Sequence of chain 1.A:
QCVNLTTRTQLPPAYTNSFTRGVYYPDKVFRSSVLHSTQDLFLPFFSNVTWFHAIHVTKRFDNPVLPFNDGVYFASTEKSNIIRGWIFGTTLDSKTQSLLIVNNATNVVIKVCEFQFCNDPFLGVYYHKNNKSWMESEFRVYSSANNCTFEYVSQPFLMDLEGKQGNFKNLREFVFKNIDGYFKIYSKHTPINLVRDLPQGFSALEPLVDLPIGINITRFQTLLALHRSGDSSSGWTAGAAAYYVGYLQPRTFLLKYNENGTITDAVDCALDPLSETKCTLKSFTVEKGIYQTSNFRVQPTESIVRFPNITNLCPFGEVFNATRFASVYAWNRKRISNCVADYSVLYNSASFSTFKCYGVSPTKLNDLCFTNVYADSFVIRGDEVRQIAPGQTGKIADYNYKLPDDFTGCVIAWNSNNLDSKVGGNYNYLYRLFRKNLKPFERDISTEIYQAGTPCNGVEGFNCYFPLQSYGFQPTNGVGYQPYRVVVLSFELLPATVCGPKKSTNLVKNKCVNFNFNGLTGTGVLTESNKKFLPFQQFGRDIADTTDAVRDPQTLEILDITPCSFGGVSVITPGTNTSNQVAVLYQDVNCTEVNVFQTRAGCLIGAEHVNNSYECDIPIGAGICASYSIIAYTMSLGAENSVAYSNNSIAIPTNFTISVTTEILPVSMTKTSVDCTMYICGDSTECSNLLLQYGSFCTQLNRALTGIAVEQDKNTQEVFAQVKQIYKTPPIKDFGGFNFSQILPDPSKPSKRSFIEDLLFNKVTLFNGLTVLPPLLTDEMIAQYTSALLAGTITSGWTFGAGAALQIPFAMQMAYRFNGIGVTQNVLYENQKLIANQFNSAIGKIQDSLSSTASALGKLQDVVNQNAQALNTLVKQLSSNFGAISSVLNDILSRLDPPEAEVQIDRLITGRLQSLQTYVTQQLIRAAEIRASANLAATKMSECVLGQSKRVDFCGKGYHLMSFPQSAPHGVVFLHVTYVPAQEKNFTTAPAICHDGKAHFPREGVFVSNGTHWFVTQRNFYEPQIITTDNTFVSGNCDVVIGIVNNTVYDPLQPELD

This small molecule binds to this protein.
Small molecule (SMILES): CC(=O)N[C@@H]1[C@@H](O)[C@H](O)[C@@H](CO)O[C@H]1O

Binding-site contacts:
Ligand atom O7 contacts residue ASN1098 of chain 1.A at 3.2 Å (h-bond).
Ligand atom C5 contacts residue ASN1098 of chain 1.A at 3.7 Å.
Ligand atom N2 contacts residue GLY1099 of chain 1.A at 4.2 Å.
Ligand atom O6 contacts residue PHE1103 of chain 1.A at 4.3 Å.
Ligand atom C7 contacts residue ASN1098 of chain 1.A at 3.2 Å.
Ligand atom C5 contacts residue PHE1103 of chain 1.A at 3.7 Å (hydrophobic).
Ligand atom C3 contacts residue HIS1101 of chain 1.A at 4.3 Å.
Ligand atom C5 contacts residue HIS1101 of chain 1.A at 4.3 Å.
Ligand atom O5 contacts residue PHE1103 of chain 1.A at 3.6 Å.
Ligand atom C1 contacts residue ASN1098 of chain 1.A at 1.4 Å.
Ligand atom O4 contacts residue HIS1101 of chain 1.A at 4.4 Å.
Ligand atom C4 contacts residue ASN1098 of chain 1.A at 4.2 Å.
Ligand atom C3 contacts residue THR1100 of chain 1.A at 4.4 Å.
Ligand atom N2 contacts residue THR1100 of chain 1.A at 4.2 Å.
Ligand atom C8 contacts residue ASN1098 of chain 1.A at 4.4 Å.
Ligand atom C8 contacts residue GLY1099 of chain 1.A at 3.7 Å.
Ligand atom C1 contacts residue PHE1103 of chain 1.A at 4.4 Å (hydrophobic).
Ligand atom C7 contacts residue GLY1099 of chain 1.A at 4.1 Å.
Ligand atom N2 contacts residue ASN1098 of chain 1.A at 2.9 Å (h-bond).
Ligand atom C3 contacts residue ASN1098 of chain 1.A at 3.8 Å.
Ligand atom O5 contacts residue ASN1098 of chain 1.A at 2.4 Å (h-bond).
Ligand atom C2 contacts residue ASN1098 of chain 1.A at 2.4 Å.
Ligand atom C6 contacts residue PHE1103 of chain 1.A at 3.5 Å (hydrophobic).